Sequence of chain 1.D:
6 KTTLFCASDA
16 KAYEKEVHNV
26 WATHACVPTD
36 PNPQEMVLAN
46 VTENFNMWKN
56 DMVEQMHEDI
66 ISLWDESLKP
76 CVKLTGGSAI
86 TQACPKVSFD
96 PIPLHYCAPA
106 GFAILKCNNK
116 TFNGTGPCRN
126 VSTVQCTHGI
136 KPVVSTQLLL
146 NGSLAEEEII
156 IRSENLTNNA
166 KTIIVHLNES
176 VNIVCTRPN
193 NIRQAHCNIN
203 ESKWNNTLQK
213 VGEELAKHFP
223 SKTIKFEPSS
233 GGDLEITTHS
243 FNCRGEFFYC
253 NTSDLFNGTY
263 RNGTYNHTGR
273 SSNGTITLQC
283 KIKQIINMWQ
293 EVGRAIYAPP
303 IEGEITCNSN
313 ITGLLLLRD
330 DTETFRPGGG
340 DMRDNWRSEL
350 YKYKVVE

Binding-site contacts:
Ligand atom O33 contacts residue GLY339 of chain 1.D at 3.6 Å (h-bond).
Ligand atom C16 contacts residue GLY339 of chain 1.D at 3.5 Å.
Ligand atom F11 contacts residue SER242 of chain 1.D at 3.2 Å.
Ligand atom F32 contacts residue GLN292 of chain 1.D at 3.5 Å.
Ligand atom N14 contacts residue GLY339 of chain 1.D at 2.9 Å (h-bond).
Ligand atom N38 contacts residue GLY295 of chain 1.D at 3.2 Å (h-bond).
Ligand atom O01 contacts residue MET290 of chain 1.D at 3.1 Å (h-bond).
Ligand atom C37 contacts residue MET290 of chain 1.D at 3.2 Å (hydrophobic).
Ligand atom F24 contacts residue ASP340 of chain 1.D at 3.4 Å.
Ligand atom N38 contacts residue GLU293 of chain 1.D at 3.2 Å (salt-bridge).
Ligand atom C07 contacts residue ILE288 of chain 1.D at 3.6 Å (hydrophobic).
Ligand atom C10 contacts residue SER242 of chain 1.D at 3.4 Å.
Ligand atom N36 contacts residue MET290 of chain 1.D at 2.7 Å (h-bond).
Ligand atom CL09 contacts residue ASN244 of chain 1.D at 3.6 Å.
Ligand atom C45 contacts residue GLY338 of chain 1.D at 3.5 Å.
Ligand atom N04 contacts residue GLU237 of chain 1.D at 3.4 Å.
Ligand atom N04 contacts residue ASN289 of chain 1.D at 2.8 Å (h-bond).
Ligand atom F11 contacts residue SER140 of chain 1.D at 3.5 Å.
Ligand atom C06 contacts residue ASN289 of chain 1.D at 3.0 Å.
Ligand atom O13 contacts residue MET341 of chain 1.D at 3.4 Å.
Ligand atom N38 contacts residue MET290 of chain 1.D at 2.9 Å (h-bond).
Ligand atom C37 contacts residue GLU293 of chain 1.D at 3.6 Å.
Ligand atom C17 contacts residue GLY339 of chain 1.D at 3.3 Å.
Ligand atom F11 contacts residue VAL139 of chain 1.D at 3.5 Å.
Ligand atom N18 contacts residue GLY339 of chain 1.D at 3.2 Å (h-bond).
Ligand atom F24 contacts residue ARG342 of chain 1.D at 2.8 Å.
Ligand atom O01 contacts residue ASN289 of chain 1.D at 3.6 Å (h-bond).
Ligand atom O33 contacts residue ASP340 of chain 1.D at 3.4 Å.
Ligand atom C02 contacts residue MET290 of chain 1.D at 3.5 Å (hydrophobic).
Ligand atom C21 contacts residue TRP291 of chain 1.D at 3.2 Å (hydrophobic).
Ligand atom O20 contacts residue TRP291 of chain 1.D at 3.1 Å (h-bond).
Ligand atom N36 contacts residue GLU293 of chain 1.D at 3.2 Å (salt-bridge).
Ligand atom F32 contacts residue GLU293 of chain 1.D at 3.1 Å.
Ligand atom C19 contacts residue GLY339 of chain 1.D at 3.3 Å.
Ligand atom C34 contacts residue GLY339 of chain 1.D at 3.5 Å.
Ligand atom O13 contacts residue GLY339 of chain 1.D at 3.4 Å (h-bond).
Ligand atom CL09 contacts residue PHE243 of chain 1.D at 3.5 Å.
Ligand atom C06 contacts residue ILE288 of chain 1.D at 3.5 Å (hydrophobic).
Ligand atom C05 contacts residue ASN289 of chain 1.D at 3.4 Å.
Ligand atom C05 contacts residue GLU237 of chain 1.D at 3.6 Å.

The small molecule below binds the protein below.
Small molecule (SMILES): [H]/N=C(/N)NC[C@@H]1[C@@H](NC(=O)C(=O)Nc2ccc(Cl)c(F)c2)c2ccc(CNC)cc2N1C(=O)OCc1c(F)c(F)c(F)c(F)c1F